The small molecule below binds the protein below.
Small molecule (SMILES): OC[C@H]1O[C@@H](c2c[nH]c(-c3ccc4ccccc4c3)n2)[C@H](O)[C@@H](O)[C@@H]1O

Binding-site contacts:
Ligand atom C14 contacts residue PHE286 of chain 1.A at 3.7 Å (hydrophobic).
Ligand atom C12 contacts residue HIS342 of chain 1.A at 3.4 Å.
Ligand atom O2' contacts residue GLU673 of chain 1.A at 3.2 Å (salt-bridge).
Ligand atom O3' contacts residue SER675 of chain 1.A at 3.1 Å (h-bond).
Ligand atom O6' contacts residue LEU140 of chain 1.A at 3.7 Å.
Ligand atom O3' contacts residue GLU673 of chain 1.A at 2.8 Å (salt-bridge).
Ligand atom O2' contacts residue ASN285 of chain 1.A at 3.0 Å (h-bond).
Ligand atom C9 contacts residue ASN283 of chain 1.A at 3.6 Å.
Ligand atom N5 contacts residue LEU137 of chain 1.A at 3.6 Å.
Ligand atom N3 contacts residue ASN285 of chain 1.A at 3.2 Å (h-bond).
Ligand atom C6' contacts residue GLY136 of chain 1.A at 3.8 Å.
Ligand atom C10 contacts residue ASN283 of chain 1.A at 3.6 Å.
Ligand atom C2 contacts residue ASN285 of chain 1.A at 3.5 Å.
Ligand atom C4' contacts residue GLY676 of chain 1.A at 3.7 Å.
Ligand atom O4' contacts residue SER675 of chain 1.A at 3.6 Å.
Ligand atom C7 contacts residue ASN285 of chain 1.A at 3.6 Å.
Ligand atom O2' contacts residue TYR574 of chain 1.A at 3.1 Å (h-bond).
Ligand atom C13 contacts residue PHE286 of chain 1.A at 3.5 Å (hydrophobic).
Ligand atom O4' contacts residue ASN485 of chain 1.A at 3.6 Å.
Ligand atom C6' contacts residue HIS378 of chain 1.A at 3.6 Å.
Ligand atom C4 contacts residue ASN285 of chain 1.A at 3.5 Å.
Ligand atom C15 contacts residue ASN283 of chain 1.A at 3.4 Å.
Ligand atom O6' contacts residue ASN485 of chain 1.A at 2.6 Å (h-bond).
Ligand atom C1 contacts residue ASN285 of chain 1.A at 3.4 Å.
Ligand atom C8 contacts residue HIS342 of chain 1.A at 3.5 Å.
Ligand atom C10 contacts residue GLU89 of chain 1.A at 3.5 Å.
Ligand atom N5 contacts residue ASN285 of chain 1.A at 3.5 Å (h-bond).
Ligand atom O4' contacts residue GLY676 of chain 1.A at 2.8 Å (h-bond).
Ligand atom C6 contacts residue ASN285 of chain 1.A at 3.6 Å.
Ligand atom C9 contacts residue HIS342 of chain 1.A at 3.5 Å.
Ligand atom C3' contacts residue GLU673 of chain 1.A at 3.5 Å.
Ligand atom C14 contacts residue ARG293 of chain 1.A at 3.6 Å.
Ligand atom C2 contacts residue HIS378 of chain 1.A at 3.2 Å.
Ligand atom C12 contacts residue ALA384 of chain 1.A at 3.6 Å (hydrophobic).
Ligand atom C13 contacts residue HIS342 of chain 1.A at 3.7 Å.
Ligand atom C6' contacts residue ASN485 of chain 1.A at 3.3 Å.
Ligand atom O3' contacts residue ALA674 of chain 1.A at 3.3 Å (h-bond).
Ligand atom O6' contacts residue HIS378 of chain 1.A at 2.8 Å (h-bond).
Ligand atom O5' contacts residue LEU137 of chain 1.A at 3.8 Å.
Ligand atom O3' contacts residue GLY676 of chain 1.A at 3.1 Å (h-bond).

Sequence of chain 1.A:
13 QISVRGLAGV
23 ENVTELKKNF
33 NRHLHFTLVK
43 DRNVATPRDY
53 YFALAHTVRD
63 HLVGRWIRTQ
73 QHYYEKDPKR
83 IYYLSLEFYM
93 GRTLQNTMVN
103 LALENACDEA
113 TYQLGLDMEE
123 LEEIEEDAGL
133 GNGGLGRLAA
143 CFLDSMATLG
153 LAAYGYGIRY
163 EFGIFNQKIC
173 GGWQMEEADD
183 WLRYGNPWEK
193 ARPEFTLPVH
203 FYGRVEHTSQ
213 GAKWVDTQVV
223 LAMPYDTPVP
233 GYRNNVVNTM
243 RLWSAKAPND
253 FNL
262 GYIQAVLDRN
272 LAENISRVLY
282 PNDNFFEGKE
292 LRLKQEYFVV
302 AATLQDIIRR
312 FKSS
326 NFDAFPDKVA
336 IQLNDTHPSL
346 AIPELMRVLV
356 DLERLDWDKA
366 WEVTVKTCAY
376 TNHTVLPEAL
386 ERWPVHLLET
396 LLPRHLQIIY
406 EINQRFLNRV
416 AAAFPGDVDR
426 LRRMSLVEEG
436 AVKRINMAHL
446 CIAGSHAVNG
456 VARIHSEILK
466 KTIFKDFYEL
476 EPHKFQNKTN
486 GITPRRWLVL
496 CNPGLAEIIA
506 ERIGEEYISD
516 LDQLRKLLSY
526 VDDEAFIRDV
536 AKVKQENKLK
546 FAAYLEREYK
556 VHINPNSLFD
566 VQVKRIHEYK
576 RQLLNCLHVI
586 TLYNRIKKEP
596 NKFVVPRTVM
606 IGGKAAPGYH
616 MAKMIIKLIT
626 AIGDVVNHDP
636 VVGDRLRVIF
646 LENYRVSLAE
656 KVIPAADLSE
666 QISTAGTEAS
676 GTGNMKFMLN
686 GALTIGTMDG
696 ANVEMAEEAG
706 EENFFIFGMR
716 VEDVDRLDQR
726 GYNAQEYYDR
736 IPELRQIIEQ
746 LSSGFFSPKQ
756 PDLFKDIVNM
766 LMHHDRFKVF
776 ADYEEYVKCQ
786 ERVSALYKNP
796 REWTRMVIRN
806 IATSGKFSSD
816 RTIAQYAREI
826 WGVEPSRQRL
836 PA